A small-molecule ligand and the protein it binds are described below.
Small molecule (SMILES): CC(=O)N[C@@H]1[C@@H](O)[C@H](O[C@@H]2O[C@H](CO[C@]3(C(=O)O)C[C@H](O)[C@@H](NC(C)=O)[C@H]([C@H](O)[C@H](O)CO)O3)[C@H](O)[C@H](O)[C@H]2O)[C@@H](CO)O[C@H]1O

Sequence of chain 1.A:
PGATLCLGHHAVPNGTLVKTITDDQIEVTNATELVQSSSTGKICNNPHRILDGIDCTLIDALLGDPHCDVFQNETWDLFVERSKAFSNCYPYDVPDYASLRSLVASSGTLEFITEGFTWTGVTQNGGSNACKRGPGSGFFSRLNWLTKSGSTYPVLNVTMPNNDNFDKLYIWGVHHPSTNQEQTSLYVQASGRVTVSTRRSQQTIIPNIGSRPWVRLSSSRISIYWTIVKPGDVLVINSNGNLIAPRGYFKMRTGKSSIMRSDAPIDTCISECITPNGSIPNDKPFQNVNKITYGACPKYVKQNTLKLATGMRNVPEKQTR

Binding-site contacts:
Ligand atom O10 contacts residue THR149 of chain 1.A at 4.4 Å.
Ligand atom C8 contacts residue TRP147 of chain 1.A at 4.1 Å (hydrophobic).
Ligand atom C8 contacts residue GLU184 of chain 1.A at 4.3 Å.
Ligand atom C7 contacts residue TRP147 of chain 1.A at 4.0 Å (hydrophobic).
Ligand atom O9 contacts residue SER222 of chain 1.A at 3.3 Å (h-bond).
Ligand atom O9 contacts residue GLU184 of chain 1.A at 2.4 Å (salt-bridge).
Ligand atom C9 contacts residue HIS177 of chain 1.A at 3.7 Å.
Ligand atom C11 contacts residue GLY129 of chain 1.A at 3.9 Å.
Ligand atom C1 contacts residue ASN131 of chain 1.A at 3.9 Å.
Ligand atom C10 contacts residue LEU188 of chain 1.A at 4.2 Å (hydrophobic).
Ligand atom O9 contacts residue SER220 of chain 1.A at 4.5 Å.
Ligand atom C10 contacts residue GLY129 of chain 1.A at 4.0 Å.
Ligand atom O1B contacts residue SER130 of chain 1.A at 3.5 Å.
Ligand atom C9 contacts residue LEU188 of chain 1.A at 3.7 Å (hydrophobic).
Ligand atom O10 contacts residue LEU188 of chain 1.A at 3.2 Å.
Ligand atom O8 contacts residue TYR92 of chain 1.A at 3.3 Å (h-bond).
Ligand atom C1 contacts residue SER130 of chain 1.A at 3.6 Å.
Ligand atom O1A contacts residue SER130 of chain 1.A at 2.9 Å (h-bond).
Ligand atom O4 contacts residue GLY129 of chain 1.A at 3.9 Å.
Ligand atom C6 contacts residue TRP147 of chain 1.A at 4.5 Å (hydrophobic).
Ligand atom O1B contacts residue ASN131 of chain 1.A at 3.0 Å (h-bond).
Ligand atom O8 contacts residue TRP147 of chain 1.A at 3.7 Å.
Ligand atom O1A contacts residue ASN131 of chain 1.A at 4.1 Å.
Ligand atom N5 contacts residue GLY129 of chain 1.A at 3.0 Å (h-bond).
Ligand atom C11 contacts residue TRP147 of chain 1.A at 4.2 Å (hydrophobic).
Ligand atom C7 contacts residue LEU188 of chain 1.A at 4.3 Å (hydrophobic).
Ligand atom C6 contacts residue GLY129 of chain 1.A at 4.3 Å.
Ligand atom C11 contacts residue GLY128 of chain 1.A at 3.7 Å.
Ligand atom C9 contacts residue GLU184 of chain 1.A at 3.0 Å.
Ligand atom O7 contacts residue LEU188 of chain 1.A at 3.5 Å.
Ligand atom N5 contacts residue TRP147 of chain 1.A at 4.5 Å.
Ligand atom O9 contacts residue HIS177 of chain 1.A at 3.5 Å (h-bond).
Ligand atom C9 contacts residue TYR92 of chain 1.A at 3.6 Å (hydrophobic).
Ligand atom C8 contacts residue LEU188 of chain 1.A at 4.0 Å (hydrophobic).
Ligand atom C4 contacts residue GLY129 of chain 1.A at 3.6 Å.
Ligand atom O9 contacts residue TYR92 of chain 1.A at 2.7 Å (h-bond).
Ligand atom C9 contacts residue TRP147 of chain 1.A at 4.0 Å (hydrophobic).
Ligand atom C5 contacts residue GLY129 of chain 1.A at 3.8 Å.
Ligand atom C11 contacts residue THR149 of chain 1.A at 4.0 Å.
Ligand atom C8 contacts residue TYR92 of chain 1.A at 4.1 Å (hydrophobic).